The protein below binds the small molecule below.
Small molecule (SMILES): NCC[C@H](C(=O)Nc1ccc2[nH]nc(NC(=O)c3ccccc3)c2c1)c1cccc(Cl)c1

Binding-site contacts:
Ligand atom CAH contacts residue GLY65 of chain 1.C at 3.7 Å.
Ligand atom CAI contacts residue GLY65 of chain 1.C at 3.2 Å.
Ligand atom CL1 contacts residue LYS85 of chain 1.C at 3.6 Å.
Ligand atom CAI contacts residue GLY63 of chain 1.C at 3.7 Å.
Ligand atom NAU contacts residue MET137 of chain 1.C at 3.6 Å.
Ligand atom CAK contacts residue SER139 of chain 1.C at 3.3 Å.
Ligand atom CAK contacts residue LEU138 of chain 1.C at 3.1 Å (hydrophobic).
Ligand atom CAQ contacts residue SO41 of chain 1.W at 3.3 Å.
Ligand atom NAA contacts residue ASN189 of chain 1.C at 2.5 Å (h-bond).
Ligand atom NAV contacts residue ALA83 of chain 1.C at 3.5 Å.
Ligand atom CAH contacts residue GLY63 of chain 1.C at 3.4 Å.
Ligand atom CAR contacts residue ASN189 of chain 1.C at 3.4 Å.
Ligand atom CAR contacts residue ASP204 of chain 1.C at 3.8 Å.
Ligand atom CL1 contacts residue GLY68 of chain 1.C at 3.4 Å.
Ligand atom NAS contacts residue LEU138 of chain 1.C at 3.1 Å (h-bond).
Ligand atom CAG contacts residue SER139 of chain 1.C at 3.5 Å.
Ligand atom CAI contacts residue GLY68 of chain 1.C at 3.7 Å.
Ligand atom NAU contacts residue LEU138 of chain 1.C at 3.4 Å (h-bond).
Ligand atom CAE contacts residue TYR140 of chain 1.C at 3.7 Å (hydrophobic).
Ligand atom CBB contacts residue VAL70 of chain 1.C at 3.7 Å (hydrophobic).
Ligand atom CAP contacts residue LEU191 of chain 1.C at 3.7 Å (hydrophobic).
Ligand atom CAH contacts residue LYS64 of chain 1.C at 3.4 Å.
Ligand atom CAH contacts residue VAL70 of chain 1.C at 3.7 Å (hydrophobic).
Ligand atom CAY contacts residue VAL70 of chain 1.C at 3.6 Å (hydrophobic).
Ligand atom CAW contacts residue ILE62 of chain 1.C at 3.6 Å (hydrophobic).
Ligand atom CAI contacts residue VAL70 of chain 1.C at 3.6 Å (hydrophobic).
Ligand atom CAO contacts residue VAL70 of chain 1.C at 3.7 Å (hydrophobic).
Ligand atom CAG contacts residue P6G1 of chain 1.V at 3.8 Å.
Ligand atom NAV contacts residue LEU138 of chain 1.C at 3.7 Å.
Ligand atom CAL contacts residue VAL70 of chain 1.C at 3.7 Å (hydrophobic).
Ligand atom NAV contacts residue GLU136 of chain 1.C at 3.0 Å (salt-bridge).
Ligand atom CAQ contacts residue ASN189 of chain 1.C at 3.4 Å.
Ligand atom CBE contacts residue LEU191 of chain 1.C at 3.6 Å (hydrophobic).
Ligand atom NAS contacts residue GLU136 of chain 1.C at 3.6 Å (salt-bridge).
Ligand atom NAA contacts residue ASP204 of chain 1.C at 3.2 Å (salt-bridge).
Ligand atom NAA contacts residue SO41 of chain 1.W at 3.3 Å (h-bond).
Ligand atom NAS contacts residue ALA83 of chain 1.C at 3.5 Å.
Ligand atom CL1 contacts residue GLN69 of chain 1.C at 3.8 Å.
Ligand atom OAB contacts residue ILE62 of chain 1.C at 3.3 Å.
Ligand atom CAI contacts residue LYS64 of chain 1.C at 3.4 Å.

Sequence of chain 1.C:
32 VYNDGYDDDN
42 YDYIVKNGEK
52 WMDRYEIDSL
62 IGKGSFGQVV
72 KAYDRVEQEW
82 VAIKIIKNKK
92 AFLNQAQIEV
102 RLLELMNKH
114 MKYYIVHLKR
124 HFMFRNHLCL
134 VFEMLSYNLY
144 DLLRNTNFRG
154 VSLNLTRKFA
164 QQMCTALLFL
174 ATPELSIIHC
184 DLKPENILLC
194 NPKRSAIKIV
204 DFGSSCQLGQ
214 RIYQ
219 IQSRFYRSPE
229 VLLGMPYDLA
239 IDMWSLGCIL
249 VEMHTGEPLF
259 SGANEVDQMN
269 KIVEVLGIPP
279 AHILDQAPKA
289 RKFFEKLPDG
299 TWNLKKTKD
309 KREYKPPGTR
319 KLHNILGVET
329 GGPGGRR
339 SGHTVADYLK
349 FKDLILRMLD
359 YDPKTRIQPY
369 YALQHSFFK